Sequence of chain 1.A:
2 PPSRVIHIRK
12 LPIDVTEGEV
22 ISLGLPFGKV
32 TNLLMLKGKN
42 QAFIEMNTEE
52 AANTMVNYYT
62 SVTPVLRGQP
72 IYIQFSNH

Binding-site contacts:
Ligand atom CD1 contacts residue ASN33 of chain 1.A at 3.7 Å.
Ligand atom C contacts residue NH21 of chain 1.LA at 1.4 Å.
Ligand atom NE2 contacts residue LEU35 of chain 1.A at 3.9 Å.
Ligand atom CG contacts residue VAL31 of chain 1.A at 3.9 Å (hydrophobic).
Ligand atom C contacts residue GLU18 of chain 1.A at 4.1 Å.
Ligand atom NE contacts residue GLU18 of chain 1.A at 4.0 Å.
Ligand atom N contacts residue NH21 of chain 1.LA at 3.3 Å (h-bond).
Ligand atom CD2 contacts residue THR32 of chain 1.A at 3.9 Å.
Ligand atom N contacts residue GLU18 of chain 1.A at 4.0 Å.
Ligand atom O contacts residue GLU18 of chain 1.A at 4.0 Å.
Ligand atom O contacts residue ILE22 of chain 1.A at 3.9 Å.
Ligand atom CB contacts residue ILE22 of chain 1.A at 4.1 Å (hydrophobic).
Ligand atom O contacts residue NH21 of chain 1.LA at 4.1 Å.
Ligand atom OE1 contacts residue LEU34 of chain 1.A at 4.1 Å.
Ligand atom C contacts residue ILE22 of chain 1.A at 3.8 Å (hydrophobic).
Ligand atom CZ contacts residue GLU18 of chain 1.A at 3.7 Å.
Ligand atom OD1 contacts residue VAL31 of chain 1.A at 3.3 Å (h-bond).
Ligand atom CA contacts residue GLU18 of chain 1.A at 4.1 Å.
Ligand atom C contacts residue NH21 of chain 1.LA at 3.4 Å.
Ligand atom CG contacts residue GLU18 of chain 1.A at 4.0 Å.
Ligand atom N contacts residue ILE22 of chain 1.A at 3.7 Å.
Ligand atom CB contacts residue NH21 of chain 1.LA at 3.5 Å.
Ligand atom CB contacts residue GLU18 of chain 1.A at 3.9 Å.
Ligand atom O contacts residue NH21 of chain 1.LA at 2.0 Å (h-bond).
Ligand atom CA contacts residue NH21 of chain 1.LA at 2.8 Å.
Ligand atom O contacts residue NH21 of chain 1.LA at 3.2 Å (h-bond).
Ligand atom CD2 contacts residue ASN33 of chain 1.A at 4.0 Å.
Ligand atom OD1 contacts residue LYS30 of chain 1.A at 3.5 Å.
Ligand atom CD2 contacts residue VAL31 of chain 1.A at 3.1 Å (hydrophobic).
Ligand atom CG contacts residue ILE22 of chain 1.A at 4.3 Å (hydrophobic).
Ligand atom CG2 contacts residue ILE22 of chain 1.A at 4.2 Å (hydrophobic).
Ligand atom NH1 contacts residue GLU18 of chain 1.A at 2.6 Å (salt-bridge).
Ligand atom CB contacts residue LEU34 of chain 1.A at 3.9 Å (hydrophobic).
Ligand atom O contacts residue NH21 of chain 1.LA at 3.4 Å (h-bond).
Ligand atom CA contacts residue ILE22 of chain 1.A at 4.0 Å (hydrophobic).
Ligand atom CD1 contacts residue THR32 of chain 1.A at 3.9 Å.
Ligand atom CG1 contacts residue LEU26 of chain 1.A at 3.5 Å (hydrophobic).
Ligand atom CD contacts residue GLU18 of chain 1.A at 3.1 Å.
Ligand atom ND2 contacts residue VAL31 of chain 1.A at 3.7 Å.
Ligand atom CD1 contacts residue LEU34 of chain 1.A at 4.0 Å (hydrophobic).

A protein and the small-molecule ligand that binds it are described below.
Small molecule (SMILES): CC(C)C[C@@H]1NC(=O)[C@H](C)NC(=O)[C@]2(CCCCCCCC[C@](C)(C(=O)N[C@H](C(=O)N[C@H](C=O)CC(N)=O)C(C)C)NC(=O)[C@H](CCC(N)=O)NC1=O)CCCC1C[C@H]1CC[C@](C)(NC(=O)[C@H](CCC(N)=O)NC(=O)[C@@H](N)CC(N)=O)C(=O)N[C@@H](CCCN=C(N)N)C(=O)N[C@@H](C)C(=O)N[C@@H](CCC(N)=O)C(=O)N2